Binding-site contacts:
Ligand atom CAL contacts residue LEU7 of chain 1.A at 3.4 Å (hydrophobic).
Ligand atom SAH contacts residue TYR41 of chain 1.A at 3.6 Å.
Ligand atom CAM contacts residue CYS40 of chain 1.A at 3.2 Å (hydrophobic).
Ligand atom CAK contacts residue VAL8 of chain 1.A at 4.0 Å (hydrophobic).
Ligand atom CAK contacts residue LEU7 of chain 1.A at 3.5 Å (hydrophobic).
Ligand atom CAK contacts residue LEU57 of chain 1.A at 3.8 Å (hydrophobic).
Ligand atom BR contacts residue THR75 of chain 1.A at 3.6 Å.
Ligand atom CAM contacts residue ILE56 of chain 1.A at 4.0 Å (hydrophobic).
Ligand atom CAI contacts residue LEU57 of chain 1.A at 4.0 Å (hydrophobic).
Ligand atom CAL contacts residue ASP55 of chain 1.A at 3.4 Å.
Ligand atom BR contacts residue GLY76 of chain 1.A at 3.4 Å.
Ligand atom CAK contacts residue ASP55 of chain 1.A at 4.2 Å.
Ligand atom BR contacts residue TYR72 of chain 1.A at 3.3 Å.
Ligand atom SAH contacts residue ILE56 of chain 1.A at 3.3 Å (h-bond).
Ligand atom CAK contacts residue LYS6 of chain 1.A at 3.9 Å.
Ligand atom SAH contacts residue CYS40 of chain 1.A at 2.2 Å (h-bond).
Ligand atom BR contacts residue VAL8 of chain 1.A at 3.9 Å.
Ligand atom CAM contacts residue ASP55 of chain 1.A at 4.1 Å.
Ligand atom CAL contacts residue LYS6 of chain 1.A at 4.5 Å.
Ligand atom CAL contacts residue ILE56 of chain 1.A at 3.9 Å (hydrophobic).
Ligand atom CAO contacts residue LEU57 of chain 1.A at 4.1 Å (hydrophobic).
Ligand atom CAN contacts residue LEU57 of chain 1.A at 4.0 Å (hydrophobic).
Ligand atom CAI contacts residue VAL8 of chain 1.A at 4.3 Å (hydrophobic).
Ligand atom CAN contacts residue CYS40 of chain 1.A at 3.4 Å (hydrophobic).
Ligand atom SAH contacts residue ASP55 of chain 1.A at 3.5 Å.
Ligand atom CAL contacts residue LEU57 of chain 1.A at 3.4 Å (hydrophobic).
Ligand atom SAH contacts residue LEU57 of chain 1.A at 3.7 Å.
Ligand atom CAM contacts residue LEU57 of chain 1.A at 3.7 Å (hydrophobic).

A protein and the small-molecule ligand that binds it are described below.
Small molecule (SMILES): Sc1ccc(Br)cc1

Sequence of chain 1.A:
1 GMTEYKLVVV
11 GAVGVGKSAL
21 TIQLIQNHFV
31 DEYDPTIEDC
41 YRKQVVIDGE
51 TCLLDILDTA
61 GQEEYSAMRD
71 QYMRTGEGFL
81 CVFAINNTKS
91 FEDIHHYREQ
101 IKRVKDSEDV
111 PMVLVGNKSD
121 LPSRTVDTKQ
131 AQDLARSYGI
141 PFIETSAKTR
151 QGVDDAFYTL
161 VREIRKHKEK